Sequence of chain 1.B:
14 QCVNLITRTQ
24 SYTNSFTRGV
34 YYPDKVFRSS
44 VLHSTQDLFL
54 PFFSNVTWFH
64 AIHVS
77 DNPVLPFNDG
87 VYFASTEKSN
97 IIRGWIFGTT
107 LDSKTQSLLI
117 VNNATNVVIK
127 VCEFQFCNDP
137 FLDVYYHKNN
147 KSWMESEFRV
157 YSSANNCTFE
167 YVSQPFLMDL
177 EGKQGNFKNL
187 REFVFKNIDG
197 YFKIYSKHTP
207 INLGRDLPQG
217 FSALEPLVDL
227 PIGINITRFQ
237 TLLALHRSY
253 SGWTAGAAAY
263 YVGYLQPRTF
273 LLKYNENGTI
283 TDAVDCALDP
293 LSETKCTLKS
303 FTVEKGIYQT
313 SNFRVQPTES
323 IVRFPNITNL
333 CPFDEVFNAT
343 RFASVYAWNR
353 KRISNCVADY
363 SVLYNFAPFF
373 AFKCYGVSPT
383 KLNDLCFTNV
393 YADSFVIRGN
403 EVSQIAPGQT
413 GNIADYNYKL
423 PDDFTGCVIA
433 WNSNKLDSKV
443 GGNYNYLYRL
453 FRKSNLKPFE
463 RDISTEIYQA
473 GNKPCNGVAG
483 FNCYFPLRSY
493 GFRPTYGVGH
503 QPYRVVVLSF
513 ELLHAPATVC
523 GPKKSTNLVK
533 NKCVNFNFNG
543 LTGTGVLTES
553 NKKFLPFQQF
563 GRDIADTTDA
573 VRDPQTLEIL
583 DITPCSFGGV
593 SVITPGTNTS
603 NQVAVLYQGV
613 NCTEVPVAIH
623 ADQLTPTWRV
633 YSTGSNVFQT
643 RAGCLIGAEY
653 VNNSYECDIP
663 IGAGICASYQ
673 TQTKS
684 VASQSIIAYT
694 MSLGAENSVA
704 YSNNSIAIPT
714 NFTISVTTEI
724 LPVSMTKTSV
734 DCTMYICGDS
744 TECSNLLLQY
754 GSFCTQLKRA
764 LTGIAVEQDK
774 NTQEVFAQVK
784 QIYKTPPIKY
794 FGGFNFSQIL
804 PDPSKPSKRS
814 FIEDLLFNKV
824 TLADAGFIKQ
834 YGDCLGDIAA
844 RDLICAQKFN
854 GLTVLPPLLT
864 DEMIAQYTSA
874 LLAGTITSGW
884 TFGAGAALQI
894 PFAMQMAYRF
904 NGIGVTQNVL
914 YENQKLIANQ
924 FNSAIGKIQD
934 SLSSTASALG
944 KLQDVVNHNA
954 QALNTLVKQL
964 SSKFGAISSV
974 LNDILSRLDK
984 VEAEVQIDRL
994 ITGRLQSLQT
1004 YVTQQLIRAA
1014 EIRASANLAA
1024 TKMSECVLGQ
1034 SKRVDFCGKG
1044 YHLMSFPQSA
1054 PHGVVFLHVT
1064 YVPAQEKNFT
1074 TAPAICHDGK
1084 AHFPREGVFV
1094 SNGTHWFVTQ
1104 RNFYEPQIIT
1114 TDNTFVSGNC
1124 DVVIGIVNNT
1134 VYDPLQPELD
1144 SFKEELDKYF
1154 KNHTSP

Sequence of chain 1.A:
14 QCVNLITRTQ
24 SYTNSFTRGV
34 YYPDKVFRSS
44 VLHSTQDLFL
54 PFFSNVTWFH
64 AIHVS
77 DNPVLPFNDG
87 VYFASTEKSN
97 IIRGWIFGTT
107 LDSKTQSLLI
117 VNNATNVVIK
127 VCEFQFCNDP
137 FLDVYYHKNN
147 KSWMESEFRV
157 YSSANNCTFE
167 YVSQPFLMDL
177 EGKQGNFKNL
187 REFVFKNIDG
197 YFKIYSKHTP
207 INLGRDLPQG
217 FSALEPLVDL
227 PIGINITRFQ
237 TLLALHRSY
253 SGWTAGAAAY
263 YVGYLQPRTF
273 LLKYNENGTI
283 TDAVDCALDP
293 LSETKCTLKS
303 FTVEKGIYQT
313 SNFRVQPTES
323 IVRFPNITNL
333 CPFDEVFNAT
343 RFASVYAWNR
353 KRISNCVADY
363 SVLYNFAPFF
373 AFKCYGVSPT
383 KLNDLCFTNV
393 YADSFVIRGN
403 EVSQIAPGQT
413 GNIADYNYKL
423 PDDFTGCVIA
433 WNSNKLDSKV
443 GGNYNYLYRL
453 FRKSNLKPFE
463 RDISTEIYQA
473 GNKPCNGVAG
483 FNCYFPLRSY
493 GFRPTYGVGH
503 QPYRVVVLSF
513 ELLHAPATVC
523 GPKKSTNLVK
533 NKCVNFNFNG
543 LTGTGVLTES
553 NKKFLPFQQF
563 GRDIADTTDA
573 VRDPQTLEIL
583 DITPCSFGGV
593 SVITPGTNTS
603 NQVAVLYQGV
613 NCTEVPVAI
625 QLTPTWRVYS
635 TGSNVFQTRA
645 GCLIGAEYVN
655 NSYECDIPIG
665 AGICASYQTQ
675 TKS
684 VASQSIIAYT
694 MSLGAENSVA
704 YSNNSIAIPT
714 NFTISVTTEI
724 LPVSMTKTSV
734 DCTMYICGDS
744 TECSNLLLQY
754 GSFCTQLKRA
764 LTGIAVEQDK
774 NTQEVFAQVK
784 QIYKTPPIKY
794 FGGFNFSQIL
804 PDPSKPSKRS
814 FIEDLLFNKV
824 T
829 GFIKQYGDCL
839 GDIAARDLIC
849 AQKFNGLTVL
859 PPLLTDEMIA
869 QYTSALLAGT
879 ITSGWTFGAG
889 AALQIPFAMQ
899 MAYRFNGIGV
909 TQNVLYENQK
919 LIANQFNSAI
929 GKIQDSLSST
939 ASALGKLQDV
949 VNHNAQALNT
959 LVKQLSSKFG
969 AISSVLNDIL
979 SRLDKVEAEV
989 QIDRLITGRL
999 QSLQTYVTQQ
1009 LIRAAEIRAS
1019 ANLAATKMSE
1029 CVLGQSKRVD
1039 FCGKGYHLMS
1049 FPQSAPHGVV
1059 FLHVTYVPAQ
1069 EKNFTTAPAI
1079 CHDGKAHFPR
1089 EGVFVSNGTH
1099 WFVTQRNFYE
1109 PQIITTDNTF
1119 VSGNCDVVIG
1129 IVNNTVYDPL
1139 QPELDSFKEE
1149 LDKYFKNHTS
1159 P

Binding-site contacts:
Ligand atom C8 contacts residue ASN277 of chain 1.B at 4.3 Å.
Ligand atom N2 contacts residue ASN279 of chain 1.B at 3.5 Å (h-bond).
Ligand atom C2 contacts residue ASN279 of chain 1.B at 3.1 Å.
Ligand atom O7 contacts residue ASN279 of chain 1.B at 3.4 Å (h-bond).
Ligand atom O5 contacts residue ASN279 of chain 1.B at 2.7 Å (h-bond).
Ligand atom C7 contacts residue ASN279 of chain 1.B at 3.6 Å.
Ligand atom C3 contacts residue ASN279 of chain 1.B at 4.4 Å.
Ligand atom C5 contacts residue ASN279 of chain 1.B at 4.1 Å.
Ligand atom O6 contacts residue LYS555 of chain 1.A at 3.2 Å (salt-bridge).
Ligand atom O7 contacts residue ASN277 of chain 1.B at 3.7 Å.
Ligand atom C5 contacts residue LYS555 of chain 1.A at 4.0 Å.
Ligand atom C7 contacts residue ASN277 of chain 1.B at 4.3 Å.
Ligand atom O5 contacts residue LYS555 of chain 1.A at 3.5 Å (salt-bridge).
Ligand atom C6 contacts residue LYS555 of chain 1.A at 3.6 Å.
Ligand atom C1 contacts residue ASN279 of chain 1.B at 2.0 Å.

A protein and the small-molecule ligand that binds it are described below.
Small molecule (SMILES): CC(=O)N[C@H]1[C@H](O[C@H]2[C@H](O)[C@@H](NC(C)=O)CO[C@@H]2CO)O[C@H](CO)[C@@H](O[C@H]2O[C@H](CO)[C@@H](O)[C@H](O)[C@@H]2O)[C@@H]1O